Sequence of chain 1.A:
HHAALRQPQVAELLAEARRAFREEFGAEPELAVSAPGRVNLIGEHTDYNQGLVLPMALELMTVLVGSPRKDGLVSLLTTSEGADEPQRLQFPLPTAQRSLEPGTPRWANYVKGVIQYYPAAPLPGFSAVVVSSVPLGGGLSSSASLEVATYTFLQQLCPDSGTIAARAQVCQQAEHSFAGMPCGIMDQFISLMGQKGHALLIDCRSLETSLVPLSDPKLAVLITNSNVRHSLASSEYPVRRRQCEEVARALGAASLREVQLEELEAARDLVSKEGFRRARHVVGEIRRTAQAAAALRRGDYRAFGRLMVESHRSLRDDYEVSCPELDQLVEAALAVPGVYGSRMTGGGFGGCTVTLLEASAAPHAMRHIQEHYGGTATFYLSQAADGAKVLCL

This protein binds this small molecule.
Small molecule (SMILES): O=C1CCCC2=C1C1(CCCCC1)N=C(Nc1nc3ccccc3o1)N2

Binding-site contacts:
Ligand atom C26 contacts residue TRP107 of chain 1.A at 3.6 Å (hydrophobic).
Ligand atom C15 contacts residue SER142 of chain 1.A at 3.3 Å.
Ligand atom N16 contacts residue GLY137 of chain 1.A at 3.9 Å.
Ligand atom C15 contacts residue GLY137 of chain 1.A at 4.0 Å.
Ligand atom C15 contacts residue TYR110 of chain 1.A at 3.8 Å (hydrophobic).
Ligand atom C25 contacts residue SER80 of chain 1.A at 4.0 Å.
Ligand atom C24 contacts residue VAL130 of chain 1.A at 3.5 Å (hydrophobic).
Ligand atom C10 contacts residue GLY82 of chain 1.A at 3.6 Å.
Ligand atom C06 contacts residue GLY137 of chain 1.A at 4.0 Å.
Ligand atom O22 contacts residue LEU136 of chain 1.A at 3.7 Å.
Ligand atom N19 contacts residue LEU136 of chain 1.A at 3.8 Å.
Ligand atom N16 contacts residue TYR110 of chain 1.A at 3.5 Å (h-bond).
Ligand atom N17 contacts residue SER142 of chain 1.A at 2.6 Å (h-bond).
Ligand atom C21 contacts residue LEU136 of chain 1.A at 3.5 Å (hydrophobic).
Ligand atom C13 contacts residue TYR110 of chain 1.A at 3.8 Å (hydrophobic).
Ligand atom C23 contacts residue SER132 of chain 1.A at 3.9 Å.
Ligand atom C05 contacts residue GLY137 of chain 1.A at 4.0 Å.
Ligand atom C23 contacts residue LEU136 of chain 1.A at 4.0 Å (hydrophobic).
Ligand atom N16 contacts residue SER142 of chain 1.A at 3.6 Å (h-bond).
Ligand atom C11 contacts residue ASP84 of chain 1.A at 3.6 Å.
Ligand atom C24 contacts residue SER132 of chain 1.A at 4.0 Å.
Ligand atom C12 contacts residue ARG106 of chain 1.A at 3.8 Å.
Ligand atom C23 contacts residue THR62 of chain 1.A at 4.0 Å.
Ligand atom C07 contacts residue TYR110 of chain 1.A at 3.9 Å (hydrophobic).
Ligand atom C18 contacts residue LEU136 of chain 1.A at 3.9 Å (hydrophobic).
Ligand atom N17 contacts residue SER143 of chain 1.A at 3.3 Å (h-bond).
Ligand atom C12 contacts residue TRP107 of chain 1.A at 4.0 Å (hydrophobic).
Ligand atom C18 contacts residue SER142 of chain 1.A at 3.2 Å.
Ligand atom O22 contacts residue SER142 of chain 1.A at 3.2 Å (h-bond).
Ligand atom N17 contacts residue TYR110 of chain 1.A at 4.0 Å.
Ligand atom O01 contacts residue ARG106 of chain 1.A at 3.6 Å.
Ligand atom C06 contacts residue TYR110 of chain 1.A at 3.6 Å (hydrophobic).
Ligand atom O22 contacts residue SER143 of chain 1.A at 3.7 Å.
Ligand atom C18 contacts residue SER143 of chain 1.A at 3.9 Å.
Ligand atom C24 contacts residue SER80 of chain 1.A at 4.1 Å.
Ligand atom C21 contacts residue LEU146 of chain 1.A at 3.9 Å (hydrophobic).
Ligand atom C25 contacts residue THR78 of chain 1.A at 3.8 Å.
Ligand atom C20 contacts residue LEU136 of chain 1.A at 3.5 Å (hydrophobic).
Ligand atom C12 contacts residue ASP84 of chain 1.A at 3.8 Å.
Ligand atom C23 contacts residue LEU146 of chain 1.A at 3.9 Å (hydrophobic).